Sequence of chain 1.F:
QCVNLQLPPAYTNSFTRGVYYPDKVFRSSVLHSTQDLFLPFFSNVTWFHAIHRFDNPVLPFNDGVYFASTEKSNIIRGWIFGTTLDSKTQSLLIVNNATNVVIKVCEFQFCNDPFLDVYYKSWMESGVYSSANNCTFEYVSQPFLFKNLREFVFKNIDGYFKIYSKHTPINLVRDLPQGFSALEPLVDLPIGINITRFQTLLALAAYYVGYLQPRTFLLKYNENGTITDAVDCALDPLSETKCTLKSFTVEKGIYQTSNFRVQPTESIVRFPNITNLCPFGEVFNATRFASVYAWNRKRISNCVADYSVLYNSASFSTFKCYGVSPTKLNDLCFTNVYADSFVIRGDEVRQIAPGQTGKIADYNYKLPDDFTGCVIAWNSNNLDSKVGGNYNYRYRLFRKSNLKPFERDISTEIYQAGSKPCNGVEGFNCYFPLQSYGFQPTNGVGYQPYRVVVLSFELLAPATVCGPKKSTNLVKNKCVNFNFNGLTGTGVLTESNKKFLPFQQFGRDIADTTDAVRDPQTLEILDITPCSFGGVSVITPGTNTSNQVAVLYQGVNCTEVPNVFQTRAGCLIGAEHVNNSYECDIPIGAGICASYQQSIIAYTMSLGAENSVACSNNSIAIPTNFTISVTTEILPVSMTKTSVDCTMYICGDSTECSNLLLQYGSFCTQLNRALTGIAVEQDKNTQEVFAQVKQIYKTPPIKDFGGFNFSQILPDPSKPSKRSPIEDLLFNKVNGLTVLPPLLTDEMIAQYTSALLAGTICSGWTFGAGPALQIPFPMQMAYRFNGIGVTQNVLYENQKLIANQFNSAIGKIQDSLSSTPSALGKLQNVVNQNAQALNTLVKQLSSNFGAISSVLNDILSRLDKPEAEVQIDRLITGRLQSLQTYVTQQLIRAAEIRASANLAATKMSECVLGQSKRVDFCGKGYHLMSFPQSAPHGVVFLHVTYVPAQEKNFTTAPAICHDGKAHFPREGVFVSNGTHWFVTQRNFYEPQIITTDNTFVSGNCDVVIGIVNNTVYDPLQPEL

Binding-site contacts:
Ligand atom C6 contacts residue VAL127 of chain 1.F at 3.5 Å (hydrophobic).
Ligand atom C5 contacts residue ASN125 of chain 1.F at 4.4 Å.
Ligand atom C4 contacts residue ASN122 of chain 1.F at 4.3 Å.
Ligand atom C5 contacts residue ASN122 of chain 1.F at 3.8 Å.
Ligand atom C7 contacts residue ASN122 of chain 1.F at 3.2 Å.
Ligand atom C8 contacts residue ASN122 of chain 1.F at 4.3 Å.
Ligand atom C1 contacts residue ASN122 of chain 1.F at 1.5 Å.
Ligand atom C2 contacts residue ASN122 of chain 1.F at 2.5 Å.
Ligand atom C1 contacts residue TRP152 of chain 1.F at 3.7 Å (hydrophobic).
Ligand atom C8 contacts residue ALA123 of chain 1.F at 4.4 Å (hydrophobic).
Ligand atom O7 contacts residue ASN122 of chain 1.F at 3.2 Å (h-bond).
Ligand atom O5 contacts residue ASN125 of chain 1.F at 4.4 Å.
Ligand atom O5 contacts residue VAL127 of chain 1.F at 4.1 Å.
Ligand atom C6 contacts residue TRP152 of chain 1.F at 4.1 Å (hydrophobic).
Ligand atom O7 contacts residue TRP152 of chain 1.F at 3.4 Å.
Ligand atom C3 contacts residue ASN122 of chain 1.F at 3.8 Å.
Ligand atom C5 contacts residue VAL127 of chain 1.F at 4.4 Å (hydrophobic).
Ligand atom O5 contacts residue ASN122 of chain 1.F at 2.4 Å (h-bond).
Ligand atom C5 contacts residue TRP152 of chain 1.F at 3.9 Å (hydrophobic).
Ligand atom C2 contacts residue TRP152 of chain 1.F at 3.8 Å (hydrophobic).
Ligand atom O6 contacts residue VAL127 of chain 1.F at 3.5 Å.
Ligand atom O5 contacts residue TRP152 of chain 1.F at 3.1 Å (h-bond).
Ligand atom C4 contacts residue TRP152 of chain 1.F at 4.0 Å (hydrophobic).
Ligand atom N2 contacts residue ASN122 of chain 1.F at 2.9 Å (h-bond).
Ligand atom O6 contacts residue TRP152 of chain 1.F at 3.2 Å (h-bond).

The small molecule below binds the protein below.
Small molecule (SMILES): CC(=O)N[C@@H]1[C@@H](O)[C@H](O)[C@@H](CO)O[C@H]1O